Binding-site contacts:
Ligand atom C4 contacts residue VAL98 of chain 2.A at 3.4 Å (hydrophobic).
Ligand atom C27 contacts residue ASN146 of chain 2.A at 3.4 Å.
Ligand atom C17 contacts residue VAL32 of chain 2.A at 3.5 Å (hydrophobic).
Ligand atom O5 contacts residue GLU96 of chain 2.A at 3.8 Å.
Ligand atom C10 contacts residue LEU148 of chain 2.A at 3.6 Å (hydrophobic).
Ligand atom C9 contacts residue ALA45 of chain 2.A at 3.6 Å (hydrophobic).
Ligand atom C13 contacts residue MET95 of chain 2.A at 3.6 Å (hydrophobic).
Ligand atom C8 contacts residue GLU96 of chain 2.A at 3.7 Å.
Ligand atom O5 contacts residue TYR97 of chain 2.A at 3.4 Å.
Ligand atom N4 contacts residue GLU145 of chain 2.A at 2.8 Å (salt-bridge).
Ligand atom C8 contacts residue LEU148 of chain 2.A at 3.7 Å (hydrophobic).
Ligand atom C26 contacts residue GLY25 of chain 2.A at 3.7 Å.
Ligand atom N3 contacts residue LEU24 of chain 2.A at 3.8 Å.
Ligand atom N1 contacts residue ALA45 of chain 2.A at 3.3 Å.
Ligand atom C25 contacts residue LEU24 of chain 2.A at 3.4 Å (hydrophobic).
Ligand atom C24 contacts residue GLU102 of chain 2.A at 3.5 Å.
Ligand atom C16 contacts residue ASP159 of chain 2.A at 3.5 Å.
Ligand atom N4 contacts residue GLU102 of chain 2.A at 3.3 Å.
Ligand atom O6 contacts residue LEU148 of chain 2.A at 3.8 Å.
Ligand atom C3 contacts residue VAL98 of chain 2.A at 3.4 Å (hydrophobic).
Ligand atom C28 contacts residue GLU145 of chain 2.A at 3.5 Å.
Ligand atom O4 contacts residue GLY25 of chain 2.A at 3.5 Å.
Ligand atom C16 contacts residue VAL32 of chain 2.A at 3.6 Å (hydrophobic).
Ligand atom C20 contacts residue LEU24 of chain 2.A at 3.7 Å (hydrophobic).
Ligand atom C8 contacts residue ALA45 of chain 2.A at 3.6 Å (hydrophobic).
Ligand atom C2 contacts residue GLY101 of chain 2.A at 3.6 Å.
Ligand atom N1 contacts residue GLU96 of chain 2.A at 2.8 Å (salt-bridge).
Ligand atom C7 contacts residue LEU148 of chain 2.A at 3.3 Å (hydrophobic).
Ligand atom O4 contacts residue LEU24 of chain 2.A at 3.8 Å.
Ligand atom N1 contacts residue ILE79 of chain 2.A at 3.8 Å.
Ligand atom C26 contacts residue GLY27 of chain 2.A at 3.4 Å.
Ligand atom O5 contacts residue VAL98 of chain 2.A at 3.0 Å (h-bond).
Ligand atom C15 contacts residue ASP159 of chain 2.A at 3.4 Å.
Ligand atom C3 contacts residue GLY101 of chain 2.A at 3.6 Å.
Ligand atom C26 contacts residue VAL26 of chain 2.A at 3.6 Å (hydrophobic).
Ligand atom C3 contacts residue LEU24 of chain 2.A at 3.7 Å (hydrophobic).
Ligand atom C9 contacts residue ILE79 of chain 2.A at 3.8 Å (hydrophobic).
Ligand atom C28 contacts residue GLU102 of chain 2.A at 3.7 Å.
Ligand atom C6 contacts residue LEU148 of chain 2.A at 3.6 Å (hydrophobic).
Ligand atom C4 contacts residue LEU24 of chain 2.A at 3.7 Å (hydrophobic).

Sequence of chain 2.A:
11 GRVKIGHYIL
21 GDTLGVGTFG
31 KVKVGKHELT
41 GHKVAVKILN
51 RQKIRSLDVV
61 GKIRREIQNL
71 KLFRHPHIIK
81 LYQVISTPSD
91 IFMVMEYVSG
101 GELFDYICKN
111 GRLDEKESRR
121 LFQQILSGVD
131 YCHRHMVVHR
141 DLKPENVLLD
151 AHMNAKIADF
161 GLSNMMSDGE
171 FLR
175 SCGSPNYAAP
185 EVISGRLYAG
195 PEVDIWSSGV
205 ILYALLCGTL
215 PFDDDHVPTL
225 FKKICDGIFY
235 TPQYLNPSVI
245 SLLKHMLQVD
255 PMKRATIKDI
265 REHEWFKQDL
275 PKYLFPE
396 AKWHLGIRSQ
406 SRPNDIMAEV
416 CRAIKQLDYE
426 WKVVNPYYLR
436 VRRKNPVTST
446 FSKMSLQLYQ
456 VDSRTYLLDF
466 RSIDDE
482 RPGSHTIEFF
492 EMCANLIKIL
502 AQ

This protein binds this small molecule.
Small molecule (SMILES): CN[C@@H]1C[C@H]2O[C@@](C)([C@@H]1OC)n1c3ccccc3c3c4c(c5c6ccccc6n2c5c31)C(=O)NC4